Sequence of chain 1.M:
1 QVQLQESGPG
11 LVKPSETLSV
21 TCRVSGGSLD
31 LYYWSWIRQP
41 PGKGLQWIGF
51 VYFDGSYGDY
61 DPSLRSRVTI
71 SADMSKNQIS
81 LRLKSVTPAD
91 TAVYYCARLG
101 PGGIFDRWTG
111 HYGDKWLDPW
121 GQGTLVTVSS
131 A

A protein and the small-molecule ligand that binds it are described below.
Small molecule (SMILES): CC(=O)N[C@H]1[C@H](O[C@H]2[C@H](O)[C@@H](NC(C)=O)CO[C@@H]2CO)O[C@H](CO)[C@@H](O[C@@H]2O[C@H](CO[C@H]3O[C@H](CO[C@H]4O[C@H](CO)[C@@H](O)[C@H](O)[C@@H]4O)[C@@H](O)[C@H](O[C@H]4O[C@H](CO)[C@@H](O)[C@H](O)[C@@H]4O)[C@@H]3O)[C@@H](O)[C@H](O[C@H]3O[C@H](CO)[C@@H](O)[C@H](O)[C@@H]3O)[C@@H]2O)[C@@H]1O

Sequence of chain 1.F:
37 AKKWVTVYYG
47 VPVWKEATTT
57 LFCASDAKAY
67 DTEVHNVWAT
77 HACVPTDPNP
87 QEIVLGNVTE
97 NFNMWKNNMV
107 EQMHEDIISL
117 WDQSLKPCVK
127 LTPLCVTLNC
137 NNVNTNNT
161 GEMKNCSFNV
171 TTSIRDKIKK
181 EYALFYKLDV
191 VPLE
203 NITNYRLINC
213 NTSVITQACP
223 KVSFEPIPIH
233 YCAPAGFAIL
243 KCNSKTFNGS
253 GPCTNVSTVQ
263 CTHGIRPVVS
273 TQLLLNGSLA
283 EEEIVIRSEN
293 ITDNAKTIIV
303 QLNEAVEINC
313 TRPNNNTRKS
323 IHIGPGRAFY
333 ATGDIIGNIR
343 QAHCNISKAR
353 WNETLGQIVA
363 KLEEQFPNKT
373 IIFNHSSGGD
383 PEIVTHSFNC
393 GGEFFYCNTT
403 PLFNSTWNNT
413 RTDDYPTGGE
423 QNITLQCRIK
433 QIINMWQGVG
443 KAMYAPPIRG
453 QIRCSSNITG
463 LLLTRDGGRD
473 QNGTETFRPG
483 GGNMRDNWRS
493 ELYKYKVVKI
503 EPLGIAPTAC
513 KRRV

Binding-site contacts:
Ligand atom O5 contacts residue NAG1 of chain 1.KA at 3.4 Å.
Ligand atom N2 contacts residue ASN311 of chain 1.F at 2.9 Å (h-bond).
Ligand atom C3 contacts residue SER28 of chain 1.M at 3.4 Å.
Ligand atom C5 contacts residue ASN311 of chain 1.F at 3.7 Å.
Ligand atom C1 contacts residue ASN77 of chain 1.M at 4.1 Å.
Ligand atom C3 contacts residue ASN311 of chain 1.F at 3.8 Å.
Ligand atom O5 contacts residue ARG23 of chain 1.M at 3.9 Å.
Ligand atom C3 contacts residue ASP30 of chain 1.M at 4.0 Å.
Ligand atom O3 contacts residue SER28 of chain 1.M at 3.1 Å (h-bond).
Ligand atom C2 contacts residue ASN311 of chain 1.F at 2.4 Å.
Ligand atom C5 contacts residue NAG1 of chain 1.KA at 3.8 Å.
Ligand atom O7 contacts residue ASN77 of chain 1.M at 4.2 Å.
Ligand atom O7 contacts residue SER28 of chain 1.M at 3.6 Å.
Ligand atom C8 contacts residue MET74 of chain 1.M at 4.3 Å (hydrophobic).
Ligand atom O6 contacts residue ARG455 of chain 1.F at 3.4 Å.
Ligand atom O5 contacts residue ASN311 of chain 1.F at 2.4 Å (h-bond).
Ligand atom N2 contacts residue ASP30 of chain 1.M at 3.3 Å (salt-bridge).
Ligand atom C1 contacts residue ASP30 of chain 1.M at 3.3 Å.
Ligand atom C6 contacts residue ASN77 of chain 1.M at 3.9 Å.
Ligand atom C2 contacts residue ARG23 of chain 1.M at 4.2 Å.
Ligand atom O6 contacts residue GLY27 of chain 1.M at 3.8 Å.
Ligand atom O4 contacts residue SER25 of chain 1.M at 4.2 Å.
Ligand atom O5 contacts residue SER28 of chain 1.M at 4.0 Å.
Ligand atom C7 contacts residue ASN311 of chain 1.F at 3.7 Å.
Ligand atom O4 contacts residue SER28 of chain 1.M at 3.4 Å.
Ligand atom O2 contacts residue ARG23 of chain 1.M at 4.1 Å.
Ligand atom C1 contacts residue SER28 of chain 1.M at 4.0 Å.
Ligand atom C4 contacts residue SER28 of chain 1.M at 4.2 Å.
Ligand atom C1 contacts residue ASN311 of chain 1.F at 1.4 Å.
Ligand atom C6 contacts residue NAG1 of chain 1.KA at 3.6 Å.
Ligand atom C2 contacts residue ASP30 of chain 1.M at 3.7 Å.
Ligand atom O6 contacts residue THR313 of chain 1.F at 3.8 Å.
Ligand atom O7 contacts residue NAG1 of chain 1.XB at 3.9 Å.
Ligand atom C8 contacts residue ASN311 of chain 1.F at 4.1 Å.
Ligand atom C4 contacts residue NAG1 of chain 1.KA at 3.9 Å.
Ligand atom O7 contacts residue MET74 of chain 1.M at 3.8 Å.
Ligand atom C7 contacts residue NAG1 of chain 1.XB at 4.1 Å.
Ligand atom C4 contacts residue ASN311 of chain 1.F at 4.2 Å.
Ligand atom C8 contacts residue NAG1 of chain 1.XB at 3.6 Å.
Ligand atom C2 contacts residue SER28 of chain 1.M at 4.1 Å.